Sequence of chain 1.A:
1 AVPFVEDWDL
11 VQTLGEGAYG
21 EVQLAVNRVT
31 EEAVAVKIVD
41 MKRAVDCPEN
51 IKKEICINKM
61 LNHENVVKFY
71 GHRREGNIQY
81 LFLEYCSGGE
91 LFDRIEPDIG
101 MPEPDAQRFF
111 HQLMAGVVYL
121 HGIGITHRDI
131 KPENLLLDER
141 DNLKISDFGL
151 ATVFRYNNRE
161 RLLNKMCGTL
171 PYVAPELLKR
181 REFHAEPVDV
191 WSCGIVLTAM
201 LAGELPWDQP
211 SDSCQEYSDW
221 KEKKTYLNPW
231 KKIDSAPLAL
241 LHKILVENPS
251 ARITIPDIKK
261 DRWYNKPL

Binding-site contacts:
Ligand atom C28 contacts residue LEU14 of chain 1.A at 3.9 Å (hydrophobic).
Ligand atom N10 contacts residue ASP147 of chain 1.A at 3.0 Å.
Ligand atom O14 contacts residue TYR85 of chain 1.A at 3.4 Å.
Ligand atom C18 contacts residue LEU83 of chain 1.A at 3.8 Å (hydrophobic).
Ligand atom C4 contacts residue CYS86 of chain 1.A at 3.4 Å (hydrophobic).
Ligand atom N13 contacts residue GLU84 of chain 1.A at 3.2 Å (salt-bridge).
Ligand atom N16 contacts residue VAL22 of chain 1.A at 3.9 Å.
Ligand atom O14 contacts residue CYS86 of chain 1.A at 2.8 Å (h-bond).
Ligand atom C12 contacts residue CYS86 of chain 1.A at 3.7 Å (hydrophobic).
Ligand atom C15 contacts residue ALA35 of chain 1.A at 3.7 Å (hydrophobic).
Ligand atom C9 contacts residue LEU83 of chain 1.A at 3.6 Å (hydrophobic).
Ligand atom C20 contacts residue GLU84 of chain 1.A at 3.4 Å.
Ligand atom C20 contacts residue LEU83 of chain 1.A at 3.7 Å (hydrophobic).
Ligand atom N19 contacts residue VAL67 of chain 1.A at 3.8 Å.
Ligand atom C9 contacts residue ASP147 of chain 1.A at 3.6 Å.
Ligand atom N11 contacts residue LEU136 of chain 1.A at 3.4 Å.
Ligand atom N19 contacts residue LEU83 of chain 1.A at 3.3 Å.
Ligand atom C1 contacts residue LEU14 of chain 1.A at 3.5 Å (hydrophobic).
Ligand atom O25 contacts residue VAL22 of chain 1.A at 3.6 Å.
Ligand atom N16 contacts residue LEU136 of chain 1.A at 3.5 Å.
Ligand atom C5 contacts residue LEU14 of chain 1.A at 3.9 Å (hydrophobic).
Ligand atom C5 contacts residue GLY89 of chain 1.A at 3.7 Å.
Ligand atom O14 contacts residue GLU84 of chain 1.A at 3.9 Å.
Ligand atom C26 contacts residue GLU90 of chain 1.A at 3.0 Å.
Ligand atom N10 contacts residue LEU83 of chain 1.A at 3.9 Å.
Ligand atom C15 contacts residue LEU136 of chain 1.A at 3.5 Å (hydrophobic).
Ligand atom CL8 contacts residue CYS86 of chain 1.A at 3.6 Å.
Ligand atom CL8 contacts residue GLY89 of chain 1.A at 3.7 Å.
Ligand atom N13 contacts residue ALA35 of chain 1.A at 3.3 Å.
Ligand atom C5 contacts residue CYS86 of chain 1.A at 3.9 Å (hydrophobic).
Ligand atom C26 contacts residue GLY15 of chain 1.A at 3.9 Å.
Ligand atom C24 contacts residue SER146 of chain 1.A at 3.9 Å.
Ligand atom C22 contacts residue GLU90 of chain 1.A at 3.1 Å.
Ligand atom C2 contacts residue LEU14 of chain 1.A at 3.7 Å (hydrophobic).
Ligand atom C20 contacts residue VAL67 of chain 1.A at 3.6 Å (hydrophobic).
Ligand atom N13 contacts residue LEU136 of chain 1.A at 3.5 Å.
Ligand atom C12 contacts residue ALA35 of chain 1.A at 3.9 Å (hydrophobic).
Ligand atom C12 contacts residue LEU136 of chain 1.A at 3.6 Å (hydrophobic).
Ligand atom N10 contacts residue LYS37 of chain 1.A at 3.4 Å (salt-bridge).
Ligand atom C15 contacts residue GLU84 of chain 1.A at 3.7 Å.

A protein and the small-molecule ligand that binds it are described below.
Small molecule (SMILES): N#Cc1ncc2nc1OCCCCCOc1cc(NCc3ccncc3)c(Cl)cc1NC(=O)N2